A protein and the small-molecule ligand that binds it are described below.
Small molecule (SMILES): CC(=O)N[C@@H]1[C@@H](O)[C@H](O)[C@@H](CO)O[C@H]1O

Sequence of chain 1.A:
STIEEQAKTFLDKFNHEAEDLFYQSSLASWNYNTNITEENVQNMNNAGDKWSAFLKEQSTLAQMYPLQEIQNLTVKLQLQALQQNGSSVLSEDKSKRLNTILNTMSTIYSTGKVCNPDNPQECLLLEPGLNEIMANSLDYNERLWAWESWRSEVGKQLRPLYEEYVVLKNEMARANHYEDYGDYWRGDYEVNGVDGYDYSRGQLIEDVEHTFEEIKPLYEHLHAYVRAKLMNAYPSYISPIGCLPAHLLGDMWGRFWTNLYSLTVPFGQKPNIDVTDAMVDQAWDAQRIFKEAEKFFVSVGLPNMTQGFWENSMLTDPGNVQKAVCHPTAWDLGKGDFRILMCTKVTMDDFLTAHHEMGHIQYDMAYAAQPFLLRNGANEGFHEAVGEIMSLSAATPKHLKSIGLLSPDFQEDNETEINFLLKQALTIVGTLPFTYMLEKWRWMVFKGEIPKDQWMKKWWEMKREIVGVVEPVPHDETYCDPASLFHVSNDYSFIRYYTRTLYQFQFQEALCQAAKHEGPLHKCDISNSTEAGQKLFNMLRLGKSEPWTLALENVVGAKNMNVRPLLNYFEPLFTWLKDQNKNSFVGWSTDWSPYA

Binding-site contacts:
Ligand atom C8 contacts residue GLN307 of chain 1.A at 3.4 Å.
Ligand atom C3 contacts residue ASN304 of chain 1.A at 3.8 Å.
Ligand atom C5 contacts residue ASN304 of chain 1.A at 3.7 Å.
Ligand atom N2 contacts residue ASN304 of chain 1.A at 2.9 Å (h-bond).
Ligand atom C4 contacts residue ASN304 of chain 1.A at 4.2 Å.
Ligand atom C7 contacts residue ASN304 of chain 1.A at 3.9 Å.
Ligand atom O5 contacts residue ASN304 of chain 1.A at 2.4 Å (h-bond).
Ligand atom O7 contacts residue ASN304 of chain 1.A at 4.4 Å.
Ligand atom C1 contacts residue ASN304 of chain 1.A at 1.4 Å.
Ligand atom C2 contacts residue ASN304 of chain 1.A at 2.5 Å.